Binding-site contacts:
Ligand atom O5 contacts residue ASN1098 of chain 1.A at 2.4 Å (h-bond).
Ligand atom C2 contacts residue THR1100 of chain 1.A at 4.4 Å.
Ligand atom C6 contacts residue PHE1103 of chain 1.A at 3.6 Å (hydrophobic).
Ligand atom C8 contacts residue THR1100 of chain 1.A at 4.0 Å.
Ligand atom C1 contacts residue HIS1101 of chain 1.A at 3.6 Å.
Ligand atom C5 contacts residue HIS1101 of chain 1.A at 3.6 Å.
Ligand atom C2 contacts residue HIS1101 of chain 1.A at 3.9 Å.
Ligand atom C7 contacts residue THR1100 of chain 1.A at 4.3 Å.
Ligand atom O5 contacts residue HIS1101 of chain 1.A at 4.1 Å.
Ligand atom C8 contacts residue ASN1098 of chain 1.A at 3.7 Å.
Ligand atom N2 contacts residue HIS1101 of chain 1.A at 4.2 Å.
Ligand atom C1 contacts residue PHE1103 of chain 1.A at 4.4 Å (hydrophobic).
Ligand atom C1 contacts residue ASN1098 of chain 1.A at 1.4 Å.
Ligand atom C3 contacts residue ASN1098 of chain 1.A at 3.8 Å.
Ligand atom O6 contacts residue PHE1103 of chain 1.A at 4.4 Å.
Ligand atom O7 contacts residue ASN1098 of chain 1.A at 3.1 Å (h-bond).
Ligand atom C5 contacts residue PHE1103 of chain 1.A at 3.9 Å (hydrophobic).
Ligand atom C4 contacts residue HIS1101 of chain 1.A at 3.9 Å.
Ligand atom C2 contacts residue ASN1098 of chain 1.A at 2.4 Å.
Ligand atom N2 contacts residue ASN1098 of chain 1.A at 2.9 Å (h-bond).
Ligand atom O3 contacts residue HIS1101 of chain 1.A at 4.3 Å.
Ligand atom C3 contacts residue HIS1101 of chain 1.A at 3.5 Å.
Ligand atom C4 contacts residue ASN1098 of chain 1.A at 4.2 Å.
Ligand atom O4 contacts residue HIS1101 of chain 1.A at 3.8 Å.
Ligand atom C7 contacts residue ASN1098 of chain 1.A at 3.2 Å.
Ligand atom O5 contacts residue PHE1103 of chain 1.A at 3.7 Å.
Ligand atom C5 contacts residue ASN1098 of chain 1.A at 3.7 Å.
Ligand atom N2 contacts residue THR1100 of chain 1.A at 3.5 Å.

Sequence of chain 1.A:
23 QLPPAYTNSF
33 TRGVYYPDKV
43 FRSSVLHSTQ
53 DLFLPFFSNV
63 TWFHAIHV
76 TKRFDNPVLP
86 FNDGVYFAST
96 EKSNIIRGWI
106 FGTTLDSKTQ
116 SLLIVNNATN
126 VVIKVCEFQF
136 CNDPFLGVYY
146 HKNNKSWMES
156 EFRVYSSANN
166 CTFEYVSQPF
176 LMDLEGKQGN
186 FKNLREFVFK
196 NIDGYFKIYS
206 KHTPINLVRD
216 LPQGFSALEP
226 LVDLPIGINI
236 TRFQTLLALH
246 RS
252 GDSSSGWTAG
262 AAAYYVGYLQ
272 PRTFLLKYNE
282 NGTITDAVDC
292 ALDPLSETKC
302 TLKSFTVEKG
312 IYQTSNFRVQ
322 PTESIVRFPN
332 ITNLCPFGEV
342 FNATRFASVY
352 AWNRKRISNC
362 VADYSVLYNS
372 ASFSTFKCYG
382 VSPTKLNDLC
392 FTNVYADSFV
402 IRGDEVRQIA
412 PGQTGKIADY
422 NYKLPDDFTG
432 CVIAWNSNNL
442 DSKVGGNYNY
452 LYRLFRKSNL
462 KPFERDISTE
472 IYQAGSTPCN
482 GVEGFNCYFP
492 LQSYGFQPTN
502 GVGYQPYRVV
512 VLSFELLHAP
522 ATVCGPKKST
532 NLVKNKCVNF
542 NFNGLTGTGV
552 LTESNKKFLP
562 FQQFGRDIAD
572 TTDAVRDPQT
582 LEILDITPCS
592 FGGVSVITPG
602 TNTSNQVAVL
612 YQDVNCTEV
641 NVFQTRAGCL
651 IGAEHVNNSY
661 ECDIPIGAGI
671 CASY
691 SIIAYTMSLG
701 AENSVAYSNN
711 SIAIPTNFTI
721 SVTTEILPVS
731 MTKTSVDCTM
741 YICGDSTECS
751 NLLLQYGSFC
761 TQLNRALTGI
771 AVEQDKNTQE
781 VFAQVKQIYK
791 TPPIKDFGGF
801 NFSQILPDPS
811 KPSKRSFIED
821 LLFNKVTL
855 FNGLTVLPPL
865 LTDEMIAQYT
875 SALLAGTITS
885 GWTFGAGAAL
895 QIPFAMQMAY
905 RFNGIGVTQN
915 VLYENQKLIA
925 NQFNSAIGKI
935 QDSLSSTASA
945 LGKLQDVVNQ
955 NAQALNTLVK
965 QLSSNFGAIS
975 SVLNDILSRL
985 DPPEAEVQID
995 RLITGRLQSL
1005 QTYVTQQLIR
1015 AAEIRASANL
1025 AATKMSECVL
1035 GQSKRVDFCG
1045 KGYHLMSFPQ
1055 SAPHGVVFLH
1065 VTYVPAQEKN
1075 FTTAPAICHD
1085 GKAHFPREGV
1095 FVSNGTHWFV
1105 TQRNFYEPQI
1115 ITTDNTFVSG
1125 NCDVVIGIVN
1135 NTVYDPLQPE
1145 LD

A small-molecule ligand and the protein it binds are described below.
Small molecule (SMILES): CC(=O)N[C@@H]1[C@@H](O)[C@H](O)[C@@H](CO)O[C@H]1O